Sequence of chain 1.A:
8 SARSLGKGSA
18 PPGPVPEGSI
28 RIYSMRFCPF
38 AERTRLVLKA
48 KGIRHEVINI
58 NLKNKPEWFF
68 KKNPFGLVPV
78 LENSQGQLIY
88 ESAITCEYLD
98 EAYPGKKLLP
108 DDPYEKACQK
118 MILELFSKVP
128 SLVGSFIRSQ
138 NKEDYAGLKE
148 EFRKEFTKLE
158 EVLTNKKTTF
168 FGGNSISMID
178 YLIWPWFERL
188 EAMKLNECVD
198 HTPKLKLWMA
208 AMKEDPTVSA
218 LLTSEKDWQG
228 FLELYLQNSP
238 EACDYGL

Binding-site contacts:
Ligand atom C5 contacts residue PHE228 of chain 1.A at 4.4 Å (hydrophobic).
Ligand atom C1 contacts residue MET32 of chain 1.A at 3.5 Å (hydrophobic).
Ligand atom N3 contacts residue ARG186 of chain 1.A at 4.3 Å.
Ligand atom C4 contacts residue PRO36 of chain 1.A at 3.7 Å (hydrophobic).
Ligand atom C10 contacts residue PHE228 of chain 1.A at 3.6 Å (hydrophobic).
Ligand atom N2 contacts residue VAL130 of chain 1.A at 4.2 Å.
Ligand atom N1 contacts residue CYS35 of chain 1.A at 3.9 Å.
Ligand atom C6 contacts residue ILE134 of chain 1.A at 3.7 Å (hydrophobic).
Ligand atom C5 contacts residue PRO36 of chain 1.A at 4.2 Å (hydrophobic).
Ligand atom C13 contacts residue CYS35 of chain 1.A at 1.8 Å (hydrophobic).
Ligand atom C7 contacts residue MET190 of chain 1.A at 4.1 Å (hydrophobic).
Ligand atom N3 contacts residue PRO36 of chain 1.A at 3.6 Å.
Ligand atom C10 contacts residue PHE34 of chain 1.A at 3.2 Å (hydrophobic).
Ligand atom C1 contacts residue CYS35 of chain 1.A at 3.7 Å (hydrophobic).
Ligand atom C12 contacts residue CYS35 of chain 1.A at 3.1 Å (hydrophobic).
Ligand atom O contacts residue CYS35 of chain 1.A at 3.9 Å.
Ligand atom O contacts residue PHE37 of chain 1.A at 3.6 Å.
Ligand atom C9 contacts residue PHE228 of chain 1.A at 3.8 Å (hydrophobic).
Ligand atom C13 contacts residue LEU59 of chain 1.A at 4.0 Å (hydrophobic).
Ligand atom C5 contacts residue PHE34 of chain 1.A at 4.0 Å (hydrophobic).
Ligand atom C12 contacts residue PHE37 of chain 1.A at 4.3 Å (hydrophobic).
Ligand atom C13 contacts residue VAL75 of chain 1.A at 4.2 Å (hydrophobic).
Ligand atom C5 contacts residue ARG186 of chain 1.A at 3.6 Å.
Ligand atom C6 contacts residue ARG186 of chain 1.A at 3.6 Å.
Ligand atom C7 contacts residue ILE134 of chain 1.A at 3.5 Å (hydrophobic).
Ligand atom C8 contacts residue TRP225 of chain 1.A at 3.9 Å (hydrophobic).
Ligand atom N3 contacts residue PHE34 of chain 1.A at 4.1 Å.
Ligand atom C3 contacts residue PRO36 of chain 1.A at 3.8 Å (hydrophobic).
Ligand atom C11 contacts residue PRO36 of chain 1.A at 3.7 Å (hydrophobic).
Ligand atom C6 contacts residue VAL130 of chain 1.A at 4.3 Å (hydrophobic).
Ligand atom C9 contacts residue TRP225 of chain 1.A at 3.5 Å (hydrophobic).
Ligand atom C11 contacts residue PHE228 of chain 1.A at 4.1 Å (hydrophobic).
Ligand atom C8 contacts residue ARG186 of chain 1.A at 3.7 Å.
Ligand atom C10 contacts residue ARG186 of chain 1.A at 3.4 Å.
Ligand atom N2 contacts residue PRO36 of chain 1.A at 3.5 Å.
Ligand atom C11 contacts residue PHE34 of chain 1.A at 3.9 Å (hydrophobic).
Ligand atom C9 contacts residue ARG186 of chain 1.A at 3.6 Å.
Ligand atom C1 contacts residue LEU59 of chain 1.A at 3.7 Å (hydrophobic).
Ligand atom C7 contacts residue ARG186 of chain 1.A at 3.6 Å.
Ligand atom C9 contacts residue PHE34 of chain 1.A at 4.0 Å (hydrophobic).

The small molecule below binds the protein below.
Small molecule (SMILES): CCSCC(=O)N(C)Cc1cnn(-c2ccccc2)c1